Sequence of chain 1.C:
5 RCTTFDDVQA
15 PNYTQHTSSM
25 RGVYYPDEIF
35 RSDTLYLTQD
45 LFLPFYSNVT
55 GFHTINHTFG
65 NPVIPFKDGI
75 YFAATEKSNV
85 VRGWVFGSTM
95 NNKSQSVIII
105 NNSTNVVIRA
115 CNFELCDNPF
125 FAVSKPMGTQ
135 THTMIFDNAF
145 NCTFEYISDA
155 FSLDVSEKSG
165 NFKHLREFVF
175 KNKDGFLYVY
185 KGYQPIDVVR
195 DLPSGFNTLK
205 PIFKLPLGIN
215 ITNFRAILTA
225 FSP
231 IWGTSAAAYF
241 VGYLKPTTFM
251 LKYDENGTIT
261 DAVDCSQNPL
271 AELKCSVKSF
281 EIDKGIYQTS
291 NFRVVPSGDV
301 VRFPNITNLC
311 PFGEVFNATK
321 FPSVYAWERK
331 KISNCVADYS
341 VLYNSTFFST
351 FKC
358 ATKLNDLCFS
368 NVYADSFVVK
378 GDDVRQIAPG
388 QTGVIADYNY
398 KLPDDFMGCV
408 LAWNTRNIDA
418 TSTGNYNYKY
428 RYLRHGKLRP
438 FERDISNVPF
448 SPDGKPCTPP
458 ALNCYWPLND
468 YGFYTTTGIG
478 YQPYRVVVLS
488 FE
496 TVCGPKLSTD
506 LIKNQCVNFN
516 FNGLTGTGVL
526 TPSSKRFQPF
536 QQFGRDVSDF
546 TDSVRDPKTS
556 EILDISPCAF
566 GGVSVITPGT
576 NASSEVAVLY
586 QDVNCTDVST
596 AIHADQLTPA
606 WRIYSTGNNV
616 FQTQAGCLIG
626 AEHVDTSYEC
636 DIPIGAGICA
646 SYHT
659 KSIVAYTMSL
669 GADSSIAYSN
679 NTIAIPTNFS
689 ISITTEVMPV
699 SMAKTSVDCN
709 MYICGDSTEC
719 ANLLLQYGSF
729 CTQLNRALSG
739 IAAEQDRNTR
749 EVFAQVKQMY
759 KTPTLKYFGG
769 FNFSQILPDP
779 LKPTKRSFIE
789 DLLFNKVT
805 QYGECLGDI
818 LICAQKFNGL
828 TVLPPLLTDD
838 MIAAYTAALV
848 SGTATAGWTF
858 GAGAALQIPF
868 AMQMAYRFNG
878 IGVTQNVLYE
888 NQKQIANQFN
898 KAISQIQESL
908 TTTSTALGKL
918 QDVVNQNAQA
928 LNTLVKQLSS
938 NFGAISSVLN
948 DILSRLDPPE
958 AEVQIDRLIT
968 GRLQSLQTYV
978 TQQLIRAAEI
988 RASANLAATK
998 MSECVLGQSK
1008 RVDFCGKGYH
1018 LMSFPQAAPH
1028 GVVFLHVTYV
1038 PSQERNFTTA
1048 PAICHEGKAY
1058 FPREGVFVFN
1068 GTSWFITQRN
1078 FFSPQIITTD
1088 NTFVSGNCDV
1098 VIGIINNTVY

The small molecule below binds the protein below.
Small molecule (SMILES): CC(=O)N[C@H]1[C@H](O[C@H]2[C@H](O)[C@@H](NC(C)=O)CO[C@@H]2CO)O[C@H](CO)[C@@H](O)[C@@H]1O

Binding-site contacts:
Ligand atom C8 contacts residue SER107 of chain 1.C at 4.3 Å.
Ligand atom C1 contacts residue THR108 of chain 1.C at 3.9 Å.
Ligand atom C5 contacts residue ASN106 of chain 1.C at 3.7 Å.
Ligand atom C4 contacts residue ASN106 of chain 1.C at 4.3 Å.
Ligand atom C6 contacts residue ASN109 of chain 1.C at 3.6 Å.
Ligand atom C1 contacts residue ASN106 of chain 1.C at 1.4 Å.
Ligand atom O6 contacts residue ILE151 of chain 1.C at 3.8 Å.
Ligand atom C2 contacts residue THR108 of chain 1.C at 3.9 Å.
Ligand atom N2 contacts residue ASN106 of chain 1.C at 2.8 Å (h-bond).
Ligand atom O5 contacts residue ASN109 of chain 1.C at 3.1 Å (h-bond).
Ligand atom C8 contacts residue ASN106 of chain 1.C at 3.4 Å.
Ligand atom C3 contacts residue ASN106 of chain 1.C at 3.8 Å.
Ligand atom C7 contacts residue ASN106 of chain 1.C at 3.2 Å.
Ligand atom O3 contacts residue THR108 of chain 1.C at 4.4 Å.
Ligand atom O7 contacts residue ASN106 of chain 1.C at 3.2 Å (h-bond).
Ligand atom C1 contacts residue ASN109 of chain 1.C at 3.4 Å.
Ligand atom O4 contacts residue ASN109 of chain 1.C at 4.3 Å.
Ligand atom C8 contacts residue THR108 of chain 1.C at 3.4 Å.
Ligand atom C5 contacts residue ASN109 of chain 1.C at 3.2 Å.
Ligand atom N2 contacts residue THR108 of chain 1.C at 2.9 Å (h-bond).
Ligand atom C3 contacts residue THR108 of chain 1.C at 3.8 Å.
Ligand atom O5 contacts residue ASN106 of chain 1.C at 2.4 Å (h-bond).
Ligand atom C2 contacts residue ASN106 of chain 1.C at 2.4 Å.
Ligand atom O7 contacts residue THR108 of chain 1.C at 4.2 Å.
Ligand atom C7 contacts residue THR108 of chain 1.C at 3.7 Å.
Ligand atom O6 contacts residue ASN109 of chain 1.C at 3.1 Å (h-bond).